Sequence of chain 1.A:
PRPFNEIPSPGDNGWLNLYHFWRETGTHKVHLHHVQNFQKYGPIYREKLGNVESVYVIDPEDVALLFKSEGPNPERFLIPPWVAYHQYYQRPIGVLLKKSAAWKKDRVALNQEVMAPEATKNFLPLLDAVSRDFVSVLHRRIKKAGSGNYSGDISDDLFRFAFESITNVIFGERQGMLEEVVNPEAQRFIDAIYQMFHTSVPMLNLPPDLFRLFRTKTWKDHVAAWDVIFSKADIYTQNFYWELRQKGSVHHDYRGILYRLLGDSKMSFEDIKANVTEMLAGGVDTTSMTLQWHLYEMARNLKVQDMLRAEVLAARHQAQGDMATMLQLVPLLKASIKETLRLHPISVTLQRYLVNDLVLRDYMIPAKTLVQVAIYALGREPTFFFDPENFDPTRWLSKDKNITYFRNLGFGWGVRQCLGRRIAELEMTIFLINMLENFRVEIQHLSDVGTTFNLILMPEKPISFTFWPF

A small-molecule ligand and the protein it binds are described below.
Small molecule (SMILES): CC(C)CC[C@@H](O)[C@](C)(O)[C@H]1CC[C@H]2[C@@H]3CC=C4C[C@@H](O)CC[C@]4(C)[C@H]3CC[C@]12C

Binding-site contacts:
Ligand atom C5 contacts residue GLN352 of chain 1.A at 3.4 Å.
Ligand atom C27 contacts residue ALA282 of chain 1.A at 3.9 Å (hydrophobic).
Ligand atom C19 contacts residue VAL349 of chain 1.A at 3.8 Å (hydrophobic).
Ligand atom O2 contacts residue HEM1 of chain 1.E at 3.2 Å (h-bond).
Ligand atom C18 contacts residue SER348 of chain 1.A at 3.4 Å.
Ligand atom C26 contacts residue LEU97 of chain 1.A at 3.7 Å (hydrophobic).
Ligand atom C4 contacts residue THR350 of chain 1.A at 3.9 Å.
Ligand atom C15 contacts residue LEU97 of chain 1.A at 4.1 Å (hydrophobic).
Ligand atom C11 contacts residue LEU456 of chain 1.A at 3.6 Å (hydrophobic).
Ligand atom C22 contacts residue HEM1 of chain 1.E at 4.1 Å.
Ligand atom C27 contacts residue MET197 of chain 1.A at 3.5 Å (hydrophobic).
Ligand atom O3 contacts residue HEM1 of chain 1.E at 3.5 Å (h-bond).
Ligand atom C25 contacts residue LEU97 of chain 1.A at 3.9 Å (hydrophobic).
Ligand atom C2 contacts residue VAL349 of chain 1.A at 3.7 Å (hydrophobic).
Ligand atom C27 contacts residue GLY283 of chain 1.A at 4.0 Å.
Ligand atom C21 contacts residue ILE457 of chain 1.A at 3.7 Å (hydrophobic).
Ligand atom C7 contacts residue PHE78 of chain 1.A at 4.0 Å (hydrophobic).
Ligand atom C16 contacts residue LEU97 of chain 1.A at 3.8 Å (hydrophobic).
Ligand atom C19 contacts residue THR350 of chain 1.A at 3.8 Å.
Ligand atom C16 contacts residue HEM1 of chain 1.E at 4.0 Å.
Ligand atom C21 contacts residue THR287 of chain 1.A at 4.0 Å.
Ligand atom C9 contacts residue ILE80 of chain 1.A at 4.0 Å (hydrophobic).
Ligand atom C6 contacts residue GLN352 of chain 1.A at 3.3 Å.
Ligand atom C4 contacts residue PHE78 of chain 1.A at 4.0 Å (hydrophobic).
Ligand atom C18 contacts residue HEM1 of chain 1.E at 3.9 Å.
Ligand atom C19 contacts residue GLN352 of chain 1.A at 3.7 Å.
Ligand atom C1 contacts residue LEU456 of chain 1.A at 3.7 Å (hydrophobic).
Ligand atom O3 contacts residue GLY283 of chain 1.A at 3.6 Å.
Ligand atom C19 contacts residue SER348 of chain 1.A at 3.3 Å.
Ligand atom C7 contacts residue ARG77 of chain 1.A at 3.9 Å.
Ligand atom C24 contacts residue GLY283 of chain 1.A at 3.7 Å.
Ligand atom C7 contacts residue GLN352 of chain 1.A at 3.9 Å.
Ligand atom C2 contacts residue PHE454 of chain 1.A at 3.7 Å (hydrophobic).
Ligand atom C27 contacts residue PHE198 of chain 1.A at 3.8 Å (hydrophobic).
Ligand atom C6 contacts residue PHE78 of chain 1.A at 3.8 Å (hydrophobic).
Ligand atom C26 contacts residue GLU279 of chain 1.A at 3.7 Å.
Ligand atom C4 contacts residue GLN352 of chain 1.A at 3.5 Å.
Ligand atom C12 contacts residue LEU456 of chain 1.A at 3.8 Å (hydrophobic).
Ligand atom C21 contacts residue PHE198 of chain 1.A at 4.0 Å (hydrophobic).
Ligand atom C11 contacts residue SER348 of chain 1.A at 4.1 Å.